Sequence of chain 2.A:
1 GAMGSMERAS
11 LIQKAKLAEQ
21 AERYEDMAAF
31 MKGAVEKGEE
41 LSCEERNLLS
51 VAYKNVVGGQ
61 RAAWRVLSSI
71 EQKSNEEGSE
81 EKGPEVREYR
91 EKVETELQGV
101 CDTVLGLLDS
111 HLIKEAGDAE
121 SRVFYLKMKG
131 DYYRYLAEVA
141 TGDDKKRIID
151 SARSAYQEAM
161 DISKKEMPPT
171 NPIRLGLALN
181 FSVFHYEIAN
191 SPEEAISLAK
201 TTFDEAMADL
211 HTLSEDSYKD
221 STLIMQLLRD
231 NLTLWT

Binding-site contacts:
Ligand atom O1P contacts residue LYS54 of chain 2.A at 3.4 Å.
Ligand atom O contacts residue O6C1 of chain 2.G at 3.6 Å.
Ligand atom OD1 contacts residue LYS54 of chain 2.A at 2.9 Å.
Ligand atom CD contacts residue ARG65 of chain 2.A at 3.3 Å.
Ligand atom CG1 contacts residue ASN47 of chain 2.A at 2.4 Å.
Ligand atom NE contacts residue ARG65 of chain 2.A at 3.4 Å (salt-bridge).
Ligand atom CA contacts residue O6C1 of chain 2.G at 3.3 Å.
Ligand atom O2P contacts residue TYR135 of chain 2.A at 2.6 Å (h-bond).
Ligand atom CB contacts residue ASN47 of chain 2.A at 3.6 Å.
Ligand atom N contacts residue LEU179 of chain 2.A at 3.6 Å.
Ligand atom CD contacts residue LEU227 of chain 2.A at 3.4 Å (hydrophobic).
Ligand atom C contacts residue O6C1 of chain 2.G at 3.4 Å.
Ligand atom CG2 contacts residue O6C1 of chain 2.G at 3.5 Å.
Ligand atom CG2 contacts residue ASN47 of chain 2.A at 3.1 Å.
Ligand atom CB contacts residue O6C1 of chain 2.G at 3.5 Å.
Ligand atom O3P contacts residue ARG61 of chain 2.A at 2.9 Å (salt-bridge).
Ligand atom CZ contacts residue ARG65 of chain 2.A at 3.4 Å.
Ligand atom NH2 contacts residue ARG65 of chain 2.A at 3.5 Å.
Ligand atom O contacts residue O6C1 of chain 2.G at 3.2 Å (h-bond).
Ligand atom O contacts residue ASN231 of chain 2.A at 2.9 Å (h-bond).
Ligand atom ND2 contacts residue ASN55 of chain 2.A at 3.5 Å (h-bond).
Ligand atom OG1 contacts residue LEU179 of chain 2.A at 3.6 Å.
Ligand atom O contacts residue VAL183 of chain 2.A at 3.4 Å.
Ligand atom CB contacts residue GLU187 of chain 2.A at 3.4 Å.
Ligand atom O1P contacts residue ARG61 of chain 2.A at 2.9 Å (salt-bridge).
Ligand atom OG1 contacts residue GLY176 of chain 2.A at 3.0 Å (h-bond).
Ligand atom CB contacts residue ASN180 of chain 2.A at 3.4 Å.
Ligand atom CA contacts residue ASN180 of chain 2.A at 3.6 Å.
Ligand atom N contacts residue ASN231 of chain 2.A at 2.9 Å (h-bond).
Ligand atom CB contacts residue ASN180 of chain 2.A at 3.5 Å.
Ligand atom N contacts residue ASN180 of chain 2.A at 2.9 Å (h-bond).
Ligand atom CG contacts residue O6C1 of chain 2.G at 3.5 Å.
Ligand atom OG1 contacts residue ASN180 of chain 2.A at 2.9 Å (h-bond).
Ligand atom N contacts residue GLU187 of chain 2.A at 3.0 Å (salt-bridge).
Ligand atom O2P contacts residue ARG134 of chain 2.A at 2.9 Å (salt-bridge).
Ligand atom OG contacts residue TRP235 of chain 2.A at 2.9 Å (h-bond).
Ligand atom CG1 contacts residue O6C1 of chain 2.G at 3.0 Å.
Ligand atom O contacts residue LEU179 of chain 2.A at 3.5 Å.
Ligand atom O3P contacts residue ARG134 of chain 2.A at 2.8 Å (salt-bridge).
Ligand atom OG contacts residue GLU187 of chain 2.A at 2.6 Å (salt-bridge).

The protein below binds the small molecule below.
Small molecule (SMILES): CC(C)[C@@H](C=O)NC(=O)[C@H](CC(N)=O)NC(=O)[C@@H]1CCCN1C(=O)[C@@H](NC(=O)[C@H](COP(=O)(O)O)NC(=O)[C@@H](NC(=O)[C@H](CO)NC(=O)[C@@H](N)CCCNC(N)=[NH2+])[C@@H](C)O)[C@@H](C)O